Sequence of chain 1.A:
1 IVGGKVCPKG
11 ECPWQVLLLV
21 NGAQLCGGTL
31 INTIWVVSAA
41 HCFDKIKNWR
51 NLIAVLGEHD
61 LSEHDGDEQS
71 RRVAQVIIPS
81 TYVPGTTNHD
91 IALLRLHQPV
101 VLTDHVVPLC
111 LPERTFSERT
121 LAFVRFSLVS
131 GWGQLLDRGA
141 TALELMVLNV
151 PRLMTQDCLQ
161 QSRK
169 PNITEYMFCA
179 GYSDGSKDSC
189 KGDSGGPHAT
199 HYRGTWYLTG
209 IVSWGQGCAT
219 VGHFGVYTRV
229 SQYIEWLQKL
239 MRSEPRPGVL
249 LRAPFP

Binding-site contacts:
Ligand atom N39 contacts residue ASP186 of chain 1.A at 3.0 Å (salt-bridge).
Ligand atom C35 contacts residue TRP212 of chain 1.A at 3.6 Å (hydrophobic).
Ligand atom C30 contacts residue SER192 of chain 1.A at 3.6 Å.
Ligand atom C4 contacts residue TRP212 of chain 1.A at 3.5 Å (hydrophobic).
Ligand atom C35 contacts residue SER187 of chain 1.A at 3.0 Å.
Ligand atom N28 contacts residue SER192 of chain 1.A at 3.3 Å (h-bond).
Ligand atom C37 contacts residue ASP186 of chain 1.A at 3.4 Å.
Ligand atom C37 contacts residue GLN214 of chain 1.A at 3.6 Å.
Ligand atom C37 contacts residue GLY215 of chain 1.A at 3.4 Å.
Ligand atom C38 contacts residue GLY215 of chain 1.A at 3.0 Å.
Ligand atom C32 contacts residue TRP212 of chain 1.A at 3.5 Å (hydrophobic).
Ligand atom C11 contacts residue HIS41 of chain 1.A at 3.3 Å.
Ligand atom C33 contacts residue GLY213 of chain 1.A at 3.4 Å.
Ligand atom C31 contacts residue TRP212 of chain 1.A at 3.6 Å (hydrophobic).
Ligand atom C5 contacts residue TRP212 of chain 1.A at 3.6 Å (hydrophobic).
Ligand atom N28 contacts residue LYS189 of chain 1.A at 3.5 Å.
Ligand atom C27 contacts residue GLY85 of chain 1.A at 3.6 Å.
Ligand atom N39 contacts residue GLY223 of chain 1.A at 3.4 Å.
Ligand atom C33 contacts residue TRP212 of chain 1.A at 3.6 Å (hydrophobic).
Ligand atom N36 contacts residue ASP186 of chain 1.A at 2.7 Å (salt-bridge).
Ligand atom C12 contacts residue ASP44 of chain 1.A at 3.5 Å.
Ligand atom C38 contacts residue GLN214 of chain 1.A at 3.6 Å.
Ligand atom O41 contacts residue HIS41 of chain 1.A at 2.8 Å (h-bond).
Ligand atom C12 contacts residue HIS41 of chain 1.A at 3.6 Å.
Ligand atom O22 contacts residue GOL1 of chain 1.K at 3.3 Å (h-bond).
Ligand atom C6 contacts residue GLY213 of chain 1.A at 3.4 Å.
Ligand atom N36 contacts residue SER187 of chain 1.A at 3.2 Å (h-bond).
Ligand atom O22 contacts residue LYS45 of chain 1.A at 3.3 Å.
Ligand atom C40 contacts residue LYS189 of chain 1.A at 3.5 Å.
Ligand atom C7 contacts residue GLY213 of chain 1.A at 3.6 Å.
Ligand atom C37 contacts residue GLY213 of chain 1.A at 3.6 Å.
Ligand atom C38 contacts residue GLY213 of chain 1.A at 3.4 Å.
Ligand atom C20 contacts residue LEU25 of chain 1.A at 3.6 Å (hydrophobic).
Ligand atom C1 contacts residue LYS189 of chain 1.A at 3.6 Å.
Ligand atom C30 contacts residue TRP212 of chain 1.A at 3.5 Å (hydrophobic).
Ligand atom N39 contacts residue SER187 of chain 1.A at 3.0 Å (h-bond).
Ligand atom O41 contacts residue SER192 of chain 1.A at 3.2 Å (h-bond).
Ligand atom C29 contacts residue LYS189 of chain 1.A at 3.5 Å.
Ligand atom N28 contacts residue SER211 of chain 1.A at 3.5 Å (h-bond).
Ligand atom C30 contacts residue SER211 of chain 1.A at 3.2 Å.

The small molecule below binds the protein below.
Small molecule (SMILES): CN1Cc2cc(ccc2S(=O)(=O)C2CC2)NC(=O)CCc2cccc(c2)[C@@H](Nc2ccc3c(N)nccc3c2)C1=O